This protein binds this small molecule.
Small molecule (SMILES): Nc1ccn([C@H]2C[C@H](O)[C@@H](COP(=O)(O)O)O2)c(=O)n1

Sequence of chain 1.EB:
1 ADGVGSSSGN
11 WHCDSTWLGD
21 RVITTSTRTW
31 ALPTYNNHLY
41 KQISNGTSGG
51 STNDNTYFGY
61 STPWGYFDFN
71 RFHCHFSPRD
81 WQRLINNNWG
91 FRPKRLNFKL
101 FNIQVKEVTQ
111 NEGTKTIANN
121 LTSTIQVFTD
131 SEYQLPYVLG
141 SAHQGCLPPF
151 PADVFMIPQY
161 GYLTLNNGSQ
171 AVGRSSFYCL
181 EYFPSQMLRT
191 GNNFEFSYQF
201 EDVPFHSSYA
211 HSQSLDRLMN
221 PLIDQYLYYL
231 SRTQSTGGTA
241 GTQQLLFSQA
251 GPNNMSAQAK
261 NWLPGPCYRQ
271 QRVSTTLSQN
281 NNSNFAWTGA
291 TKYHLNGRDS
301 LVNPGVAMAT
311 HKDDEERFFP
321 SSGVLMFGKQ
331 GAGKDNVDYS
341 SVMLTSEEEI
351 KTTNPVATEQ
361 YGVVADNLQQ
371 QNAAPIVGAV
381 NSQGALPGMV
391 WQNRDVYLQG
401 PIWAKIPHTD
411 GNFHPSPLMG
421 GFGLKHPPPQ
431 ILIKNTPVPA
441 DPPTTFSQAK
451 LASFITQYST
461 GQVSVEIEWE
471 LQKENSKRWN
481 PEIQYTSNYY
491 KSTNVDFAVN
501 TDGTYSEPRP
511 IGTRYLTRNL

Binding-site contacts:
Ligand atom O4' contacts residue VAL203 of chain 1.EB at 3.6 Å.
Ligand atom O3' contacts residue DA1 of chain 1.RF at 1.6 Å.
Ligand atom C4' contacts residue PRO204 of chain 1.EB at 3.6 Å (hydrophobic).
Ligand atom C1' contacts residue PRO204 of chain 1.EB at 3.7 Å (hydrophobic).
Ligand atom C3' contacts residue DA1 of chain 1.RF at 2.6 Å.
Ligand atom O5' contacts residue ASP202 of chain 1.EB at 4.4 Å.
Ligand atom C5' contacts residue ASP202 of chain 1.EB at 4.0 Å.
Ligand atom O4' contacts residue PRO204 of chain 1.EB at 3.6 Å (h-bond).
Ligand atom C4' contacts residue DA1 of chain 1.RF at 3.9 Å.
Ligand atom C2 contacts residue ARG92 of chain 1.EB at 4.3 Å.
Ligand atom C5 contacts residue ARG92 of chain 1.EB at 4.3 Å.
Ligand atom C5 contacts residue PHE205 of chain 1.EB at 4.2 Å (hydrophobic).
Ligand atom C4' contacts residue VAL203 of chain 1.EB at 4.2 Å (hydrophobic).
Ligand atom C1' contacts residue VAL203 of chain 1.EB at 4.1 Å (hydrophobic).
Ligand atom N1 contacts residue ARG92 of chain 1.EB at 4.0 Å.
Ligand atom C2' contacts residue PRO204 of chain 1.EB at 4.3 Å (hydrophobic).
Ligand atom C6 contacts residue ARG92 of chain 1.EB at 4.0 Å.
Ligand atom C4 contacts residue ARG92 of chain 1.EB at 4.4 Å.
Ligand atom C1' contacts residue ARG92 of chain 1.EB at 4.4 Å.
Ligand atom C5' contacts residue PRO204 of chain 1.EB at 4.3 Å (hydrophobic).
Ligand atom C2' contacts residue DA1 of chain 1.RF at 3.3 Å.
Ligand atom O4' contacts residue ARG92 of chain 1.EB at 4.2 Å.
Ligand atom C6 contacts residue PHE205 of chain 1.EB at 4.4 Å (hydrophobic).